Binding-site contacts:
Ligand atom O5 contacts residue ASN704 of chain 1.A at 2.4 Å (h-bond).
Ligand atom C3 contacts residue ASN704 of chain 1.A at 3.7 Å.
Ligand atom O7 contacts residue LEU909 of chain 1.A at 3.2 Å.
Ligand atom C7 contacts residue ASN704 of chain 1.A at 3.3 Å.
Ligand atom O6 contacts residue GLN913 of chain 1.A at 3.8 Å.
Ligand atom O4 contacts residue LEU909 of chain 1.A at 4.2 Å.
Ligand atom C7 contacts residue LEU909 of chain 1.A at 3.8 Å (hydrophobic).
Ligand atom C5 contacts residue LEU909 of chain 1.A at 4.3 Å (hydrophobic).
Ligand atom O7 contacts residue GLN1058 of chain 1.A at 3.6 Å.
Ligand atom C1 contacts residue ASN704 of chain 1.A at 1.4 Å.
Ligand atom C3 contacts residue LEU909 of chain 1.A at 4.4 Å (hydrophobic).
Ligand atom C5 contacts residue ASN704 of chain 1.A at 3.7 Å.
Ligand atom C4 contacts residue ASN704 of chain 1.A at 4.2 Å.
Ligand atom C8 contacts residue ASN704 of chain 1.A at 4.4 Å.
Ligand atom C8 contacts residue LEU909 of chain 1.A at 4.0 Å (hydrophobic).
Ligand atom C2 contacts residue ASN704 of chain 1.A at 2.4 Å.
Ligand atom O7 contacts residue ASN704 of chain 1.A at 3.3 Å (h-bond).
Ligand atom N2 contacts residue ASN704 of chain 1.A at 2.8 Å (h-bond).

Sequence of chain 1.A:
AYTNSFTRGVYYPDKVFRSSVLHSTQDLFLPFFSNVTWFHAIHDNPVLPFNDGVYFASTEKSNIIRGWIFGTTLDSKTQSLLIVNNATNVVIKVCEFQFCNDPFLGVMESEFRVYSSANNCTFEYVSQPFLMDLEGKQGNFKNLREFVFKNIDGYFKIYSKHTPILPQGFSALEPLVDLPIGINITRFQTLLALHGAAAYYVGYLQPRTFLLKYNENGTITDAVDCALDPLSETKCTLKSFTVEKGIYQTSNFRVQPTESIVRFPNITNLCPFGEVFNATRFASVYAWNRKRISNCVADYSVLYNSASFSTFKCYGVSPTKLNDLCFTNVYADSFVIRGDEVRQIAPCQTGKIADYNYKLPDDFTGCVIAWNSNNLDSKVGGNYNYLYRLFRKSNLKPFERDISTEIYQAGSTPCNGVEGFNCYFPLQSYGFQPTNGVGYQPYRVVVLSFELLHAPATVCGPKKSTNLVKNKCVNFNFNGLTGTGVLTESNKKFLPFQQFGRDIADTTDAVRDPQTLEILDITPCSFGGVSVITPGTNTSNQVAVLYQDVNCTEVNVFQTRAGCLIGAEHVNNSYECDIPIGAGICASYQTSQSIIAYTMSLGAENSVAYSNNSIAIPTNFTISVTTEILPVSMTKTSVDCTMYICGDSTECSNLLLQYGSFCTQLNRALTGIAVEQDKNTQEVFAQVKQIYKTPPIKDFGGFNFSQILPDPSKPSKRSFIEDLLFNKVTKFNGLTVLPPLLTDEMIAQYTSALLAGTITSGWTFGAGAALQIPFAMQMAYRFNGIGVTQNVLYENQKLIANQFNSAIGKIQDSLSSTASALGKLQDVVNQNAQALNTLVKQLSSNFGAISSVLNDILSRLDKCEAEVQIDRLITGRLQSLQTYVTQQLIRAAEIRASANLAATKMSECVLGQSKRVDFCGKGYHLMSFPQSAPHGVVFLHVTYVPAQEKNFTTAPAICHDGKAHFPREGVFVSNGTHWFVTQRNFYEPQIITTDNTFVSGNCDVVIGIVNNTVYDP

A protein and the small-molecule ligand that binds it are described below.
Small molecule (SMILES): CC(=O)N[C@H]1[C@H](O[C@H]2[C@H](O)[C@@H](NC(C)=O)CO[C@@H]2CO)O[C@H](CO)[C@@H](O)[C@@H]1O